A protein and the small-molecule ligand that binds it are described below.
Small molecule (SMILES): CC(C)[C@H](NC(=O)[C@H](CCCN=C(N)N)NC(=O)Cc1cccc(CN=C(N)N)c1)C(=O)N[C@@H](CCCN=C(N)N)C(=O)NCc1ccc(C(=N)N)cc1

Binding-site contacts:
Ligand atom C27 contacts residue ASP199 of chain 1.B at 3.2 Å.
Ligand atom N2 contacts residue VAL124 of chain 1.B at 2.9 Å (h-bond).
Ligand atom N35 contacts residue ALA185 of chain 1.B at 2.9 Å (h-bond).
Ligand atom C22 contacts residue TRP147 of chain 1.B at 3.4 Å (hydrophobic).
Ligand atom N2 contacts residue GLU129 of chain 1.B at 2.8 Å (salt-bridge).
Ligand atom NH2 contacts residue ASN85 of chain 1.B at 2.8 Å (h-bond).
Ligand atom C16 contacts residue SER146 of chain 1.B at 3.5 Å.
Ligand atom C21 contacts residue ALA185 of chain 1.B at 3.5 Å (hydrophobic).
Ligand atom NE contacts residue TYR201 of chain 1.B at 3.1 Å (h-bond).
Ligand atom C9 contacts residue VAL124 of chain 1.B at 3.4 Å (hydrophobic).
Ligand atom N34 contacts residue ASP199 of chain 1.B at 2.8 Å (salt-bridge).
Ligand atom C22 contacts residue THR260 of chain 1.B at 3.6 Å.
Ligand atom CG contacts residue VAL124 of chain 1.B at 3.5 Å (hydrophobic).
Ligand atom CZ contacts residue TYR201 of chain 1.B at 3.5 Å (hydrophobic).
Ligand atom C21 contacts residue TRP147 of chain 1.B at 3.4 Å (hydrophobic).
Ligand atom C22 contacts residue SER146 of chain 1.B at 3.5 Å.
Ligand atom NH2 contacts residue ASP157 of chain 1.B at 2.7 Å (salt-bridge).
Ligand atom CZ contacts residue ASP157 of chain 1.B at 3.5 Å.
Ligand atom NH1 contacts residue GLY158 of chain 1.B at 3.2 Å (h-bond).
Ligand atom N34 contacts residue GLY148 of chain 1.B at 3.5 Å.
Ligand atom CG contacts residue GLU129 of chain 1.B at 3.3 Å.
Ligand atom NE contacts residue ASP47 of chain 1.B at 2.8 Å (salt-bridge).
Ligand atom N34 contacts residue PRO149 of chain 1.B at 3.1 Å (h-bond).
Ligand atom O contacts residue GLY148 of chain 1.B at 3.2 Å (h-bond).
Ligand atom N contacts residue GLY148 of chain 1.B at 2.9 Å (h-bond).
Ligand atom C16 contacts residue SER261 of chain 1.B at 3.2 Å.
Ligand atom CD contacts residue GLU129 of chain 1.B at 3.6 Å.
Ligand atom N23 contacts residue SER261 of chain 1.B at 3.5 Å (h-bond).
Ligand atom C18 contacts residue ASP151 of chain 1.B at 3.6 Å.
Ligand atom O contacts residue TRP147 of chain 1.B at 3.1 Å.
Ligand atom NH2 contacts residue ASP47 of chain 1.B at 3.5 Å.
Ligand atom NH1 contacts residue ASP157 of chain 1.B at 3.4 Å (salt-bridge).
Ligand atom N35 contacts residue ASP199 of chain 1.B at 2.8 Å (salt-bridge).
Ligand atom N23 contacts residue SER146 of chain 1.B at 2.8 Å (h-bond).
Ligand atom CA contacts residue GLY148 of chain 1.B at 3.4 Å.
Ligand atom NH1 contacts residue TYR201 of chain 1.B at 3.0 Å (h-bond).
Ligand atom C19 contacts residue ASP151 of chain 1.B at 3.2 Å.
Ligand atom NE contacts residue ASP84 of chain 1.B at 3.4 Å (salt-bridge).
Ligand atom N34 contacts residue ASP151 of chain 1.B at 3.5 Å (salt-bridge).
Ligand atom NE contacts residue GLU129 of chain 1.B at 3.0 Å (salt-bridge).

Sequence of chain 1.B:
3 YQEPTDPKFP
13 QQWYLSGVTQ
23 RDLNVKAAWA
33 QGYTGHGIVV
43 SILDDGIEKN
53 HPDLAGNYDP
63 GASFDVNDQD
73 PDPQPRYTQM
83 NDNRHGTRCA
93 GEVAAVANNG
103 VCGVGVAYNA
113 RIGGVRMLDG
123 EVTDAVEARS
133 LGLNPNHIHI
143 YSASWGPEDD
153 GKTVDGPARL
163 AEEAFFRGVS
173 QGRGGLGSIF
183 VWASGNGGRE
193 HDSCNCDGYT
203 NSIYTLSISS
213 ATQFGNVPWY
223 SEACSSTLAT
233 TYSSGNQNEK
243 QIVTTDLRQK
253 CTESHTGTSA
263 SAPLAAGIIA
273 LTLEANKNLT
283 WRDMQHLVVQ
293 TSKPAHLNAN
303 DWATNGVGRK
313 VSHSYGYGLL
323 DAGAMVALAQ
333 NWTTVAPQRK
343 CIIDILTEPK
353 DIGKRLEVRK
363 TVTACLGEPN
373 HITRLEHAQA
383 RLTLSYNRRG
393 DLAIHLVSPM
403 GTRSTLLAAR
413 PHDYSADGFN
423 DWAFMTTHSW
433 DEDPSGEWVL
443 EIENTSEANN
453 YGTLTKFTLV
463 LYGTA